This protein binds this small molecule.
Small molecule (SMILES): CC(=O)N[C@@H]1[C@@H](O)[C@H](O)[C@@H](CO)O[C@H]1O

Sequence of chain 1.E:
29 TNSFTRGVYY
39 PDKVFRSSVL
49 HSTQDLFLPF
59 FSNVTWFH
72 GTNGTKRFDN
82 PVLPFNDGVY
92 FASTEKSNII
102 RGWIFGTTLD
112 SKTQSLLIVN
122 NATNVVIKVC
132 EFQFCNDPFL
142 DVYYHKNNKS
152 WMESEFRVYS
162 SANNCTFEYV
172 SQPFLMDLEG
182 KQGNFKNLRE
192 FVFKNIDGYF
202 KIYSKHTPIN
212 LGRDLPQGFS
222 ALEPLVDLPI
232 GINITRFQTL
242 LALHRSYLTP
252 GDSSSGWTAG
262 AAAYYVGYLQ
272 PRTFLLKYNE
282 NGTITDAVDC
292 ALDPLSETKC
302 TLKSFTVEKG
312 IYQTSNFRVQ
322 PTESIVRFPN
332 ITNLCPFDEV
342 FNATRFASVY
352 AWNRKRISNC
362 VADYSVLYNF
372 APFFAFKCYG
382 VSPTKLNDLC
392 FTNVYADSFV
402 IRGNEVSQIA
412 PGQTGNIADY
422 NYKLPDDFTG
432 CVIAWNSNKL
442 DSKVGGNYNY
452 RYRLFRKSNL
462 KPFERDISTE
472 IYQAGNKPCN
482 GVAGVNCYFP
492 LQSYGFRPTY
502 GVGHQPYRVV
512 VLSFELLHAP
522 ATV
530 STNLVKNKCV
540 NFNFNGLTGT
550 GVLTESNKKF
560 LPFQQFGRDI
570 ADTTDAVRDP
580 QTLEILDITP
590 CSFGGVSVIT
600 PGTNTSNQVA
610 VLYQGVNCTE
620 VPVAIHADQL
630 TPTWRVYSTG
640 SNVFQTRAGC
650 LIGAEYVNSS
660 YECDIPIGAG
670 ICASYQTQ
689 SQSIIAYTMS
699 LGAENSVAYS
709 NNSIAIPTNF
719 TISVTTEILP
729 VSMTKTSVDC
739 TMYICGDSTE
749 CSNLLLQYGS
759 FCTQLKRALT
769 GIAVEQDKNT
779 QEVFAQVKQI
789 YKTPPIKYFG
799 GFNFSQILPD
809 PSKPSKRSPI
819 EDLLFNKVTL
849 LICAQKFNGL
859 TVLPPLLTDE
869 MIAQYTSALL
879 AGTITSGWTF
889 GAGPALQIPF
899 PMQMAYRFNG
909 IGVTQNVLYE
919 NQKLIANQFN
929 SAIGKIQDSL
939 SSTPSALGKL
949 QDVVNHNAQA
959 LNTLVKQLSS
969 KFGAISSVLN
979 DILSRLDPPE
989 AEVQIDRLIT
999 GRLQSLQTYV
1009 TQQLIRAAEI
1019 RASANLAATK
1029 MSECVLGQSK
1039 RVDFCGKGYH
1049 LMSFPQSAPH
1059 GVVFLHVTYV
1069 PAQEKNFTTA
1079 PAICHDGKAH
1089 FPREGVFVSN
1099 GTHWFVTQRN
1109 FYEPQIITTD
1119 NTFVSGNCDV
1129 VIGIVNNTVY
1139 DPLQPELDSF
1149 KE

Binding-site contacts:
Ligand atom O7 contacts residue SER112 of chain 1.E at 4.2 Å.
Ligand atom C7 contacts residue ASN164 of chain 1.E at 3.3 Å.
Ligand atom O7 contacts residue ASN164 of chain 1.E at 2.9 Å (h-bond).
Ligand atom C8 contacts residue ALA163 of chain 1.E at 3.8 Å (hydrophobic).
Ligand atom C4 contacts residue ASN164 of chain 1.E at 4.2 Å.
Ligand atom C7 contacts residue ALA163 of chain 1.E at 3.6 Å (hydrophobic).
Ligand atom C3 contacts residue ASN164 of chain 1.E at 3.8 Å.
Ligand atom O5 contacts residue ASN164 of chain 1.E at 2.4 Å (h-bond).
Ligand atom C1 contacts residue ASN164 of chain 1.E at 1.4 Å.
Ligand atom C7 contacts residue SER112 of chain 1.E at 4.5 Å.
Ligand atom C8 contacts residue SER112 of chain 1.E at 3.9 Å.
Ligand atom O7 contacts residue ALA163 of chain 1.E at 3.4 Å.
Ligand atom O7 contacts residue GLU132 of chain 1.E at 4.4 Å.
Ligand atom C5 contacts residue ASN164 of chain 1.E at 3.7 Å.
Ligand atom N2 contacts residue ALA163 of chain 1.E at 3.7 Å.
Ligand atom C2 contacts residue ASN164 of chain 1.E at 2.5 Å.
Ligand atom N2 contacts residue ASN164 of chain 1.E at 2.9 Å (h-bond).